The small molecule below binds the protein below.
Small molecule (SMILES): CC(=O)N[C@@H]1[C@@H](O)[C@H](O)[C@@H](CO)O[C@H]1O

Binding-site contacts:
Ligand atom C8 contacts residue LYS327 of chain 1.G at 3.6 Å.
Ligand atom C6 contacts residue TRP387 of chain 1.G at 4.0 Å (hydrophobic).
Ligand atom C5 contacts residue TRP387 of chain 1.G at 4.2 Å (hydrophobic).
Ligand atom O5 contacts residue TRP387 of chain 1.G at 3.7 Å.
Ligand atom C1 contacts residue ASN331 of chain 1.G at 1.5 Å.
Ligand atom C5 contacts residue ASN331 of chain 1.G at 3.9 Å.
Ligand atom C1 contacts residue TRP387 of chain 1.G at 4.1 Å (hydrophobic).
Ligand atom C7 contacts residue ASN331 of chain 1.G at 3.2 Å.
Ligand atom N2 contacts residue ASN331 of chain 1.G at 2.9 Å (h-bond).
Ligand atom O7 contacts residue ASN331 of chain 1.G at 3.2 Å (h-bond).
Ligand atom C2 contacts residue ASN331 of chain 1.G at 2.5 Å.
Ligand atom C3 contacts residue ASN331 of chain 1.G at 3.9 Å.
Ligand atom C8 contacts residue ASN331 of chain 1.G at 4.2 Å.
Ligand atom C4 contacts residue ASN331 of chain 1.G at 4.4 Å.
Ligand atom O5 contacts residue ASN331 of chain 1.G at 2.5 Å (h-bond).

Sequence of chain 1.G:
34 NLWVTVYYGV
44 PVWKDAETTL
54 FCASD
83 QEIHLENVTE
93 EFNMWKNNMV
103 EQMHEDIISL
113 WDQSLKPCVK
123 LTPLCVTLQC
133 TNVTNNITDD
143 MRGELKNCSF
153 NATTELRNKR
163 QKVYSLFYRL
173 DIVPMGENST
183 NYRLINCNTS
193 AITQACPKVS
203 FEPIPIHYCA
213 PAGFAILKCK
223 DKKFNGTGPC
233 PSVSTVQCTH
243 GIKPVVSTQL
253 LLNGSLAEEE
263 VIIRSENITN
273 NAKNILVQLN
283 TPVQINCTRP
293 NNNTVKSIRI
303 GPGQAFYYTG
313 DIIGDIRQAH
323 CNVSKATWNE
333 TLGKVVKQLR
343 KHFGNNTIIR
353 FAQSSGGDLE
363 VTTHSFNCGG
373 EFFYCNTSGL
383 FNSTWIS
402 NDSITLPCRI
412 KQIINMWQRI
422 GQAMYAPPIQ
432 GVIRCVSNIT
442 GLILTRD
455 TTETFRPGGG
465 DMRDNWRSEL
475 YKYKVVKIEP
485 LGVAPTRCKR